A protein and the small-molecule ligand that binds it are described below.
Small molecule (SMILES): O=C(CCCCCn1ccnc1)N[C@@H](Cc1ccc(O)cc1)C(=O)N[C@@H](Cc1ccc(O)cc1)C(=O)O

Binding-site contacts:
Ligand atom C01 contacts residue ALA76 of chain 1.A at 3.7 Å (hydrophobic).
Ligand atom O26 contacts residue MET356 of chain 1.A at 3.5 Å.
Ligand atom CE1 contacts residue PRO27 of chain 1.A at 3.6 Å (hydrophobic).
Ligand atom CZ contacts residue PRO27 of chain 1.A at 3.4 Å (hydrophobic).
Ligand atom CD1 contacts residue LEU22 of chain 1.A at 3.8 Å (hydrophobic).
Ligand atom CE2 contacts residue ARG49 of chain 1.A at 3.4 Å.
Ligand atom OH contacts residue ARG49 of chain 1.A at 3.4 Å.
Ligand atom O contacts residue MET356 of chain 1.A at 3.7 Å.
Ligand atom OXT contacts residue SER74 of chain 1.A at 3.4 Å.
Ligand atom CZ contacts residue ARG49 of chain 1.A at 3.3 Å.
Ligand atom CB contacts residue TYR53 of chain 1.A at 3.6 Å (hydrophobic).
Ligand atom CE1 contacts residue ARG49 of chain 1.A at 3.6 Å.
Ligand atom OXT contacts residue ALA76 of chain 1.A at 2.7 Å (h-bond).
Ligand atom CD1 contacts residue ARG49 of chain 1.A at 3.8 Å.
Ligand atom OH contacts residue LEU190 of chain 1.A at 3.4 Å.
Ligand atom CE2 contacts residue PRO27 of chain 1.A at 3.4 Å (hydrophobic).
Ligand atom OH contacts residue ALA46 of chain 1.A at 3.3 Å.
Ligand atom CD2 contacts residue TYR53 of chain 1.A at 3.5 Å (hydrophobic).
Ligand atom O26 contacts residue ALA332 of chain 1.A at 3.6 Å.
Ligand atom C contacts residue MET356 of chain 1.A at 3.8 Å (hydrophobic).
Ligand atom OXT contacts residue GLN75 of chain 1.A at 3.2 Å (h-bond).
Ligand atom CB contacts residue VAL28 of chain 1.A at 3.5 Å (hydrophobic).
Ligand atom CG contacts residue LEU22 of chain 1.A at 3.6 Å (hydrophobic).
Ligand atom O contacts residue GLN75 of chain 1.A at 2.8 Å (h-bond).
Ligand atom CG contacts residue ARG49 of chain 1.A at 3.8 Å.
Ligand atom O contacts residue SER74 of chain 1.A at 3.6 Å.
Ligand atom CD2 contacts residue LEU22 of chain 1.A at 3.8 Å (hydrophobic).
Ligand atom C28 contacts residue LEU439 of chain 1.A at 3.3 Å (hydrophobic).
Ligand atom C33 contacts residue ALA330 of chain 1.A at 3.8 Å (hydrophobic).
Ligand atom O contacts residue ARG49 of chain 1.A at 3.0 Å (salt-bridge).
Ligand atom O contacts residue TYR53 of chain 1.A at 2.5 Å (h-bond).
Ligand atom C27 contacts residue ALA332 of chain 1.A at 3.6 Å (hydrophobic).
Ligand atom C33 contacts residue HEM1 of chain 1.E at 3.7 Å.
Ligand atom C contacts residue SER74 of chain 1.A at 3.6 Å.
Ligand atom CZ contacts residue LEU190 of chain 1.A at 3.7 Å (hydrophobic).
Ligand atom C contacts residue ALA76 of chain 1.A at 3.7 Å (hydrophobic).
Ligand atom C contacts residue TYR53 of chain 1.A at 3.6 Å (hydrophobic).
Ligand atom CD2 contacts residue ARG49 of chain 1.A at 3.6 Å.
Ligand atom OH contacts residue PRO27 of chain 1.A at 3.7 Å.
Ligand atom C contacts residue GLN75 of chain 1.A at 3.4 Å.

Sequence of chain 1.A:
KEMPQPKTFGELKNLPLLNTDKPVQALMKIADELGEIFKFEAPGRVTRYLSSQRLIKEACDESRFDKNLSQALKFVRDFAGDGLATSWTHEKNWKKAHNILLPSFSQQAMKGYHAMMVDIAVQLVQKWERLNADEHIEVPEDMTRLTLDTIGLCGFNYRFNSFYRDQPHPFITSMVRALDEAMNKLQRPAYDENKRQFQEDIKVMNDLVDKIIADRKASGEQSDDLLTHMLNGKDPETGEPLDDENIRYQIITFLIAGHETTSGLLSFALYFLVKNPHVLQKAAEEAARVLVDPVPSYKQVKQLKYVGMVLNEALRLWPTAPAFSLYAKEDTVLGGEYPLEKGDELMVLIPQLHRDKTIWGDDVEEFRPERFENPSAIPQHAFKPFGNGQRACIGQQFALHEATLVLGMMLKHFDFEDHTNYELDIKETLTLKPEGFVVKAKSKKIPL